Sequence of chain 1.I:
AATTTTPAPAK

The small molecule below binds the protein below.
Small molecule (SMILES): CC(=O)N[C@@H]1[C@@H](O)[C@@H](O)[C@@H](CO)O[C@@H]1O

Sequence of chain 1.A:
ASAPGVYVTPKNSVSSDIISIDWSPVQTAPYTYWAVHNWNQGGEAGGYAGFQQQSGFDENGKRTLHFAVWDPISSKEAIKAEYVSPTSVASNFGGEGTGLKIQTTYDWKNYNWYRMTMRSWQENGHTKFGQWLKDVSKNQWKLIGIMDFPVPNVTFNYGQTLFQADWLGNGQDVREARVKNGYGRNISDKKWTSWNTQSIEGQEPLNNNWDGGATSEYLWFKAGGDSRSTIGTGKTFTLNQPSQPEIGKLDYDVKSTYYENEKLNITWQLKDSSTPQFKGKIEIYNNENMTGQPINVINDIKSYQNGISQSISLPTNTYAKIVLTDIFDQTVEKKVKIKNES

Binding-site contacts:
Ligand atom O5 contacts residue GLN55 of chain 1.A at 3.1 Å (h-bond).
Ligand atom O4 contacts residue HIS69 of chain 1.A at 3.5 Å.
Ligand atom C1 contacts residue THR7 of chain 1.I at 1.4 Å.
Ligand atom C3 contacts residue LYS104 of chain 1.A at 3.8 Å.
Ligand atom O5 contacts residue THR7 of chain 1.I at 2.3 Å (h-bond).
Ligand atom O6 contacts residue GLN55 of chain 1.A at 2.7 Å (h-bond).
Ligand atom O6 contacts residue GLN57 of chain 1.A at 3.6 Å.
Ligand atom C4 contacts residue THR7 of chain 1.I at 3.4 Å.
Ligand atom C4 contacts residue ALA5 of chain 1.I at 3.9 Å (hydrophobic).
Ligand atom N2 contacts residue THR7 of chain 1.I at 2.8 Å (h-bond).
Ligand atom O7 contacts residue ALA71 of chain 1.A at 3.5 Å.
Ligand atom C3 contacts residue ALA5 of chain 1.I at 3.6 Å (hydrophobic).
Ligand atom C1 contacts residue HIS69 of chain 1.A at 3.8 Å.
Ligand atom O5 contacts residue HIS69 of chain 1.A at 4.0 Å.
Ligand atom C6 contacts residue GLN55 of chain 1.A at 3.5 Å.
Ligand atom O3 contacts residue ALA5 of chain 1.I at 3.8 Å.
Ligand atom C8 contacts residue TYR51 of chain 1.A at 3.3 Å (hydrophobic).
Ligand atom C2 contacts residue HIS69 of chain 1.A at 3.7 Å.
Ligand atom O4 contacts residue GLN106 of chain 1.A at 2.9 Å (h-bond).
Ligand atom C8 contacts residue PHE96 of chain 1.A at 3.6 Å (hydrophobic).
Ligand atom O7 contacts residue HIS69 of chain 1.A at 2.8 Å (h-bond).
Ligand atom C4 contacts residue LYS104 of chain 1.A at 3.8 Å.
Ligand atom O4 contacts residue LYS104 of chain 1.A at 3.0 Å (salt-bridge).
Ligand atom C8 contacts residue ALA71 of chain 1.A at 4.1 Å (hydrophobic).
Ligand atom C6 contacts residue TRP170 of chain 1.A at 3.5 Å (hydrophobic).
Ligand atom C7 contacts residue HIS69 of chain 1.A at 3.8 Å.
Ligand atom C2 contacts residue TYR51 of chain 1.A at 3.8 Å (hydrophobic).
Ligand atom C2 contacts residue THR7 of chain 1.I at 2.4 Å.
Ligand atom C1 contacts residue GLN55 of chain 1.A at 4.1 Å.
Ligand atom O6 contacts residue TRP170 of chain 1.A at 3.9 Å.
Ligand atom N2 contacts residue TYR51 of chain 1.A at 3.1 Å (h-bond).
Ligand atom C1 contacts residue TYR51 of chain 1.A at 3.4 Å (hydrophobic).
Ligand atom C3 contacts residue THR7 of chain 1.I at 2.9 Å.
Ligand atom C7 contacts residue TYR51 of chain 1.A at 3.1 Å (hydrophobic).
Ligand atom C5 contacts residue THR7 of chain 1.I at 2.8 Å.
Ligand atom C7 contacts residue THR7 of chain 1.I at 4.0 Å.
Ligand atom O3 contacts residue LYS104 of chain 1.A at 3.0 Å (salt-bridge).
Ligand atom O7 contacts residue LYS104 of chain 1.A at 3.7 Å.
Ligand atom O7 contacts residue TYR51 of chain 1.A at 3.5 Å (h-bond).
Ligand atom C8 contacts residue TRP73 of chain 1.A at 3.8 Å (hydrophobic).